Binding-site contacts:
Ligand atom C21 contacts residue ARG93 of chain 1.B at 4.0 Å.
Ligand atom C4 contacts residue LEU124 of chain 1.B at 4.1 Å (hydrophobic).
Ligand atom C20 contacts residue GLN52 of chain 1.B at 3.2 Å.
Ligand atom C6 contacts residue ASN46 of chain 1.B at 3.7 Å.
Ligand atom C11 contacts residue TYR217 of chain 1.B at 3.9 Å (hydrophobic).
Ligand atom C9 contacts residue MET128 of chain 1.B at 3.6 Å (hydrophobic).
Ligand atom C5 contacts residue TYR217 of chain 1.B at 4.1 Å (hydrophobic).
Ligand atom C7 contacts residue MET83 of chain 1.B at 3.7 Å (hydrophobic).
Ligand atom C16 contacts residue TYR217 of chain 1.B at 3.6 Å (hydrophobic).
Ligand atom O22 contacts residue ARG93 of chain 1.B at 2.8 Å (salt-bridge).
Ligand atom O12 contacts residue TYR217 of chain 1.B at 4.0 Å.
Ligand atom O22 contacts residue GLN52 of chain 1.B at 3.1 Å (h-bond).
Ligand atom C7 contacts residue CYS218 of chain 1.B at 3.9 Å (hydrophobic).
Ligand atom C19 contacts residue MET86 of chain 1.B at 3.7 Å (hydrophobic).
Ligand atom C10 contacts residue LEU124 of chain 1.B at 3.9 Å (hydrophobic).
Ligand atom C15 contacts residue MET128 of chain 1.B at 4.2 Å (hydrophobic).
Ligand atom C21 contacts residue GLN52 of chain 1.B at 3.3 Å.
Ligand atom C16 contacts residue LEU124 of chain 1.B at 3.9 Å (hydrophobic).
Ligand atom C19 contacts residue PHE105 of chain 1.B at 4.0 Å (hydrophobic).
Ligand atom C13 contacts residue LEU45 of chain 1.B at 3.6 Å (hydrophobic).
Ligand atom C17 contacts residue MET86 of chain 1.B at 3.9 Å (hydrophobic).
Ligand atom C16 contacts residue LEU45 of chain 1.B at 3.9 Å (hydrophobic).
Ligand atom C11 contacts residue LEU124 of chain 1.B at 4.0 Å (hydrophobic).
Ligand atom C4 contacts residue LEU214 of chain 1.B at 4.1 Å (hydrophobic).
Ligand atom C14 contacts residue MET86 of chain 1.B at 4.1 Å (hydrophobic).
Ligand atom C21 contacts residue PHE105 of chain 1.B at 4.0 Å (hydrophobic).
Ligand atom C3 contacts residue MET83 of chain 1.B at 4.0 Å (hydrophobic).
Ligand atom C16 contacts residue LEU42 of chain 1.B at 3.4 Å (hydrophobic).
Ligand atom O22 contacts residue PHE105 of chain 1.B at 3.8 Å.
Ligand atom C20 contacts residue LEU48 of chain 1.B at 3.9 Å (hydrophobic).
Ligand atom C4 contacts residue MET83 of chain 1.B at 4.0 Å (hydrophobic).
Ligand atom O22 contacts residue LEU48 of chain 1.B at 4.0 Å.
Ligand atom O12 contacts residue CYS218 of chain 1.B at 3.4 Å.
Ligand atom O22 contacts residue MET86 of chain 1.B at 4.1 Å.
Ligand atom C10 contacts residue CYS218 of chain 1.B at 4.1 Å (hydrophobic).
Ligand atom C15 contacts residue VAL87 of chain 1.B at 4.0 Å (hydrophobic).
Ligand atom C10 contacts residue LEU214 of chain 1.B at 3.9 Å (hydrophobic).
Ligand atom C18 contacts residue LEU45 of chain 1.B at 3.6 Å (hydrophobic).
Ligand atom C10 contacts residue TYR217 of chain 1.B at 3.7 Å (hydrophobic).
Ligand atom C6 contacts residue LEU45 of chain 1.B at 4.1 Å (hydrophobic).

Sequence of chain 1.B:
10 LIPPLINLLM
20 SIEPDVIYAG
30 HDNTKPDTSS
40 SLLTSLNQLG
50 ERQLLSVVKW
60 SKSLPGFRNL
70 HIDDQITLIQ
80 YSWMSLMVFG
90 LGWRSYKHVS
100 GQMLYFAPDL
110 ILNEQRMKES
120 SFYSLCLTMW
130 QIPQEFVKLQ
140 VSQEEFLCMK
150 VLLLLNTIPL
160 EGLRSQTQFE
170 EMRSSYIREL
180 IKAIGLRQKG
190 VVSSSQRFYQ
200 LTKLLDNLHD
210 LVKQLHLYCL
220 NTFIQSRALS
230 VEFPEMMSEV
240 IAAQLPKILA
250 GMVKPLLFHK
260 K

This protein binds this small molecule.
Small molecule (SMILES): C#C[C@]1(O)CC[C@H]2[C@@H]3CCC4=CC(=O)CC[C@@H]4[C@H]3CC[C@@]21C